Sequence of chain 2.A:
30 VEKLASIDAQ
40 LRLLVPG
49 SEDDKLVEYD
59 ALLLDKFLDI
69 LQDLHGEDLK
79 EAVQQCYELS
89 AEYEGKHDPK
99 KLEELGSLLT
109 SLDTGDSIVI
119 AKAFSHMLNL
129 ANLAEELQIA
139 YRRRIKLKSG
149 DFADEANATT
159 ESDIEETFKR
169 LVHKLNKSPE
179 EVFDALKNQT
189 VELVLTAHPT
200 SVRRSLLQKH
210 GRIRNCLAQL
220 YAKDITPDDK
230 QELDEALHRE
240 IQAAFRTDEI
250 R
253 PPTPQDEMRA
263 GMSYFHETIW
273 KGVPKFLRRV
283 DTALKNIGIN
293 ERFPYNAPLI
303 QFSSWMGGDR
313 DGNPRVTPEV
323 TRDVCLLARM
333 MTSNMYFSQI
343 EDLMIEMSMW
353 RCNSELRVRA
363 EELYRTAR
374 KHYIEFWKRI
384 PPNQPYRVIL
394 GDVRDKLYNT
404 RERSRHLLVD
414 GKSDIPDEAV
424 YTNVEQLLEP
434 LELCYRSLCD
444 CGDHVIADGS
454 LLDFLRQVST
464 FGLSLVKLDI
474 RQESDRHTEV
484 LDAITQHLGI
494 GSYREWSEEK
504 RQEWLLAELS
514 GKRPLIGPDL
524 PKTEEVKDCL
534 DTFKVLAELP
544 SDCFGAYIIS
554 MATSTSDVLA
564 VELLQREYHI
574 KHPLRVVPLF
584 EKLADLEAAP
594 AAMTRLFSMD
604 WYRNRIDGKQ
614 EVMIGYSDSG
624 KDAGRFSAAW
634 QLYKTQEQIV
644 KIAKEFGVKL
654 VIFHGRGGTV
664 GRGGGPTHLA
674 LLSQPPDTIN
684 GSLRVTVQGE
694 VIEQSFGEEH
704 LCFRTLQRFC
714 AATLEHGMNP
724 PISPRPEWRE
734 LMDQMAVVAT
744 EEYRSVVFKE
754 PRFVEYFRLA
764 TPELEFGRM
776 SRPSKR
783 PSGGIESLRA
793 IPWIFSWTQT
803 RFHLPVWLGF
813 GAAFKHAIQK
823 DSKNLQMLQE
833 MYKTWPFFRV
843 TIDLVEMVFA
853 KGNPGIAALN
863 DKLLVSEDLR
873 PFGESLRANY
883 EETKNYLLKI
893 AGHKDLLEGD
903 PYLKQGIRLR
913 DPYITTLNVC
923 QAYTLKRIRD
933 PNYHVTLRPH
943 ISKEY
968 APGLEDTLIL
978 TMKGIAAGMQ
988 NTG

Binding-site contacts:
Ligand atom O1P contacts residue ASP621 of chain 2.A at 3.2 Å (salt-bridge).
Ligand atom O4 contacts residue THR194 of chain 2.A at 3.5 Å.
Ligand atom C2 contacts residue MET616 of chain 2.A at 3.5 Å (hydrophobic).
Ligand atom O5 contacts residue ARG474 of chain 2.A at 3.9 Å.
Ligand atom O3 contacts residue TRP307 of chain 2.A at 3.2 Å.
Ligand atom O3 contacts residue ARG659 of chain 2.A at 3.9 Å.
Ligand atom O3P contacts residue ASP621 of chain 2.A at 3.9 Å.
Ligand atom C6 contacts residue ARG474 of chain 2.A at 3.7 Å.
Ligand atom O1 contacts residue ASP621 of chain 2.A at 3.2 Å (salt-bridge).
Ligand atom C4 contacts residue ARG659 of chain 2.A at 3.8 Å.
Ligand atom O3 contacts residue THR689 of chain 2.A at 3.1 Å (h-bond).
Ligand atom O2P contacts residue ALA792 of chain 2.A at 3.5 Å (h-bond).
Ligand atom C1 contacts residue ARG659 of chain 2.A at 3.9 Å.
Ligand atom O2 contacts residue MET616 of chain 2.A at 3.2 Å.
Ligand atom C4 contacts residue TRP307 of chain 2.A at 3.4 Å (hydrophobic).
Ligand atom C5 contacts residue ARG659 of chain 2.A at 3.6 Å.
Ligand atom O5 contacts residue ARG659 of chain 2.A at 4.0 Å.
Ligand atom O3 contacts residue THR194 of chain 2.A at 3.9 Å.
Ligand atom O3 contacts residue GLY658 of chain 2.A at 4.0 Å.
Ligand atom C3 contacts residue TRP307 of chain 2.A at 3.6 Å (hydrophobic).
Ligand atom P contacts residue ARG777 of chain 2.A at 3.8 Å.
Ligand atom O2P contacts residue ARG777 of chain 2.A at 2.8 Å (salt-bridge).
Ligand atom O4 contacts residue ARG659 of chain 2.A at 3.5 Å.
Ligand atom O2P contacts residue ILE793 of chain 2.A at 3.4 Å (h-bond).
Ligand atom O1 contacts residue ARG659 of chain 2.A at 3.3 Å.
Ligand atom O3 contacts residue MET616 of chain 2.A at 3.5 Å.
Ligand atom C2 contacts residue TRP307 of chain 2.A at 3.8 Å (hydrophobic).
Ligand atom O6 contacts residue ARG777 of chain 2.A at 3.5 Å (salt-bridge).
Ligand atom C6 contacts residue ILE793 of chain 2.A at 3.6 Å (hydrophobic).
Ligand atom C1 contacts residue ASP621 of chain 2.A at 3.6 Å.
Ligand atom O2 contacts residue GLY658 of chain 2.A at 3.0 Å.
Ligand atom C3 contacts residue ARG659 of chain 2.A at 3.5 Å.
Ligand atom O3P contacts residue ARG791 of chain 2.A at 2.9 Å (salt-bridge).
Ligand atom O2P contacts residue ARG791 of chain 2.A at 3.6 Å (salt-bridge).
Ligand atom P contacts residue ARG791 of chain 2.A at 4.0 Å.
Ligand atom O6 contacts residue ILE793 of chain 2.A at 3.2 Å.
Ligand atom O2 contacts residue ARG659 of chain 2.A at 3.0 Å (salt-bridge).
Ligand atom O3P contacts residue ARG474 of chain 2.A at 3.4 Å (salt-bridge).
Ligand atom O1P contacts residue ALA792 of chain 2.A at 3.8 Å.
Ligand atom C2 contacts residue ARG659 of chain 2.A at 3.7 Å.

A protein and the small-molecule ligand that binds it are described below.
Small molecule (SMILES): O=P(O)(O)OC[C@H]1O[C@H](O)[C@H](O)[C@@H](O)[C@@H]1O